This small molecule binds to this protein.
Small molecule (SMILES): CC(C)(CO[P](=O)(O)O[P](=O)(O)OC[C@H]1O[C@@H](n2cnc3c(N)ncnc32)[C@H](O)[C@@H]1OP(=O)(O)O)[C@@H](O)C(=O)NCCC(=O)NCCNC(=O)Cc1cc(O)cc(O)c1

Sequence of chain 1.A:
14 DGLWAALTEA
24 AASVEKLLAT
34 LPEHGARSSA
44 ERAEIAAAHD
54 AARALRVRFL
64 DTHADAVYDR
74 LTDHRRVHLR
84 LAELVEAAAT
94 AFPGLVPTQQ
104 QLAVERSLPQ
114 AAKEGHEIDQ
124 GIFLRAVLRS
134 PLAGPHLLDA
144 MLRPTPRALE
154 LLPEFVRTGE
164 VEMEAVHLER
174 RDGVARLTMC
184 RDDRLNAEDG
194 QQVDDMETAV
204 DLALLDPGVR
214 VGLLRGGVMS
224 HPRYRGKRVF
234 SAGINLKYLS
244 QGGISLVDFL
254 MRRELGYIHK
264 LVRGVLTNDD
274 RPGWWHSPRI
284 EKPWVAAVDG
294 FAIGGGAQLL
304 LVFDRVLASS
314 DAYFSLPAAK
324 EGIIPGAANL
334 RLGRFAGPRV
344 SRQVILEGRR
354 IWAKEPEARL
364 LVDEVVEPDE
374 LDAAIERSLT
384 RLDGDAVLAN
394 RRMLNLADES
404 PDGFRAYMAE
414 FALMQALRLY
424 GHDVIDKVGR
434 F

Binding-site contacts:
Ligand atom CAG contacts residue ILE327 of chain 1.A at 3.4 Å (hydrophobic).
Ligand atom OAD contacts residue GLY236 of chain 1.A at 3.3 Å.
Ligand atom CAH contacts residue GLN301 of chain 1.A at 3.5 Å.
Ligand atom N1A contacts residue ASN238 of chain 1.A at 3.4 Å.
Ligand atom OAD contacts residue GLY297 of chain 1.A at 3.4 Å.
Ligand atom OAD contacts residue ILE237 of chain 1.A at 2.7 Å (h-bond).
Ligand atom O3' contacts residue HIS224 of chain 1.A at 3.0 Å (h-bond).
Ligand atom OAK contacts residue ILE327 of chain 1.A at 2.8 Å (h-bond).
Ligand atom O9A contacts residue LYS240 of chain 1.A at 2.7 Å (salt-bridge).
Ligand atom O2A contacts residue HIS224 of chain 1.A at 3.3 Å.
Ligand atom N1A contacts residue ILE237 of chain 1.A at 3.4 Å (h-bond).
Ligand atom OAK contacts residue GLN418 of chain 1.A at 3.1 Å (h-bond).
Ligand atom N4P contacts residue ALA235 of chain 1.A at 3.3 Å (h-bond).
Ligand atom C7P contacts residue LEU239 of chain 1.A at 3.5 Å (hydrophobic).
Ligand atom CAI contacts residue ARG256 of chain 1.A at 3.4 Å.
Ligand atom C13 contacts residue PHE294 of chain 1.A at 3.5 Å (hydrophobic).
Ligand atom O5P contacts residue LEU239 of chain 1.A at 3.5 Å.
Ligand atom OAL contacts residue PHE252 of chain 1.A at 3.4 Å.
Ligand atom OAD contacts residue GLY298 of chain 1.A at 3.1 Å (h-bond).
Ligand atom O5A contacts residue TYR227 of chain 1.A at 2.3 Å (h-bond).
Ligand atom O2' contacts residue LYS240 of chain 1.A at 2.9 Å (salt-bridge).
Ligand atom C7P contacts residue PHE434 of chain 1.A at 3.3 Å (hydrophobic).
Ligand atom OAL contacts residue GLU191 of chain 1.A at 2.8 Å (salt-bridge).
Ligand atom OAL contacts residue ARG256 of chain 1.A at 3.0 Å.
Ligand atom O7A contacts residue ASP186 of chain 1.A at 3.4 Å (salt-bridge).
Ligand atom N1A contacts residue LEU239 of chain 1.A at 3.2 Å (h-bond).
Ligand atom N6A contacts residue LEU239 of chain 1.A at 3.5 Å.
Ligand atom C12 contacts residue TYR227 of chain 1.A at 3.4 Å (hydrophobic).
Ligand atom CAE contacts residue ILE237 of chain 1.A at 3.5 Å (hydrophobic).
Ligand atom C13 contacts residue ILE296 of chain 1.A at 3.5 Å (hydrophobic).
Ligand atom N6A contacts residue ILE237 of chain 1.A at 3.0 Å (h-bond).
Ligand atom CAG contacts residue GLN301 of chain 1.A at 3.5 Å.
Ligand atom CAG contacts residue ILE326 of chain 1.A at 3.5 Å (hydrophobic).
Ligand atom O3A contacts residue TYR227 of chain 1.A at 3.5 Å.
Ligand atom N6A contacts residue ALA235 of chain 1.A at 3.2 Å (h-bond).
Ligand atom O5' contacts residue LEU188 of chain 1.A at 3.4 Å.
Ligand atom O4' contacts residue ARG187 of chain 1.A at 3.4 Å.
Ligand atom OAK contacts residue GLY329 of chain 1.A at 2.8 Å (h-bond).
Ligand atom O8A contacts residue HIS224 of chain 1.A at 2.8 Å (h-bond).
Ligand atom N8P contacts residue PHE434 of chain 1.A at 3.3 Å.